A small-molecule ligand and the protein it binds are described below.
Small molecule (SMILES): N#Cc1cccc(-c2csc(Nc3cc(F)ccc3O)n2)c1

Binding-site contacts:
Ligand atom F6 contacts residue ALA87 of chain 1.A at 3.4 Å.
Ligand atom C4 contacts residue MET129 of chain 1.A at 3.8 Å (hydrophobic).
Ligand atom O1 contacts residue ASP194 of chain 1.A at 3.1 Å (salt-bridge).
Ligand atom C10 contacts residue CYS193 of chain 1.A at 3.7 Å (hydrophobic).
Ligand atom C3 contacts residue GLU100 of chain 1.A at 3.3 Å.
Ligand atom S14 contacts residue ARG68 of chain 1.A at 3.7 Å.
Ligand atom S14 contacts residue ASP194 of chain 1.A at 3.2 Å (salt-bridge).
Ligand atom N22 contacts residue LEU131 of chain 1.A at 3.6 Å.
Ligand atom F6 contacts residue ILE127 of chain 1.A at 3.8 Å.
Ligand atom F6 contacts residue LYS89 of chain 1.A at 3.5 Å.
Ligand atom C2 contacts residue LYS89 of chain 1.A at 3.6 Å.
Ligand atom F6 contacts residue VAL88 of chain 1.A at 3.4 Å.
Ligand atom C15 contacts residue LEU182 of chain 1.A at 3.6 Å (hydrophobic).
Ligand atom C7 contacts residue MET129 of chain 1.A at 3.4 Å (hydrophobic).
Ligand atom C13 contacts residue ASP179 of chain 1.A at 3.2 Å.
Ligand atom O1 contacts residue GLU100 of chain 1.A at 2.6 Å (salt-bridge).
Ligand atom F6 contacts residue MET129 of chain 1.A at 3.5 Å.
Ligand atom C16 contacts residue LEU182 of chain 1.A at 3.5 Å (hydrophobic).
Ligand atom N22 contacts residue LEU132 of chain 1.A at 3.1 Å (h-bond).
Ligand atom C13 contacts residue ARG68 of chain 1.A at 3.7 Å.
Ligand atom C5 contacts residue MET129 of chain 1.A at 3.6 Å (hydrophobic).
Ligand atom C17 contacts residue VAL66 of chain 1.A at 3.5 Å (hydrophobic).
Ligand atom C10 contacts residue VAL74 of chain 1.A at 3.7 Å (hydrophobic).
Ligand atom C17 contacts residue LEU182 of chain 1.A at 3.7 Å (hydrophobic).
Ligand atom C20 contacts residue LEU182 of chain 1.A at 3.7 Å (hydrophobic).
Ligand atom C4 contacts residue ILE127 of chain 1.A at 3.4 Å (hydrophobic).
Ligand atom C2 contacts residue GLU100 of chain 1.A at 3.3 Å.
Ligand atom C4 contacts residue LYS89 of chain 1.A at 3.6 Å.
Ligand atom C21 contacts residue LEU182 of chain 1.A at 3.8 Å (hydrophobic).
Ligand atom C3 contacts residue ILE127 of chain 1.A at 3.7 Å (hydrophobic).
Ligand atom C3 contacts residue LYS89 of chain 1.A at 3.7 Å.
Ligand atom O1 contacts residue LYS89 of chain 1.A at 3.1 Å (salt-bridge).
Ligand atom N11 contacts residue VAL74 of chain 1.A at 3.6 Å.
Ligand atom S14 contacts residue GLY69 of chain 1.A at 3.7 Å.
Ligand atom C10 contacts residue ASP194 of chain 1.A at 3.5 Å.
Ligand atom N9 contacts residue ASP194 of chain 1.A at 2.9 Å (salt-bridge).
Ligand atom C18 contacts residue VAL66 of chain 1.A at 3.5 Å (hydrophobic).
Ligand atom C19 contacts residue VAL66 of chain 1.A at 3.5 Å (hydrophobic).
Ligand atom S14 contacts residue ASN180 of chain 1.A at 3.2 Å (h-bond).
Ligand atom C5 contacts residue LYS89 of chain 1.A at 3.7 Å.

Sequence of chain 1.A:
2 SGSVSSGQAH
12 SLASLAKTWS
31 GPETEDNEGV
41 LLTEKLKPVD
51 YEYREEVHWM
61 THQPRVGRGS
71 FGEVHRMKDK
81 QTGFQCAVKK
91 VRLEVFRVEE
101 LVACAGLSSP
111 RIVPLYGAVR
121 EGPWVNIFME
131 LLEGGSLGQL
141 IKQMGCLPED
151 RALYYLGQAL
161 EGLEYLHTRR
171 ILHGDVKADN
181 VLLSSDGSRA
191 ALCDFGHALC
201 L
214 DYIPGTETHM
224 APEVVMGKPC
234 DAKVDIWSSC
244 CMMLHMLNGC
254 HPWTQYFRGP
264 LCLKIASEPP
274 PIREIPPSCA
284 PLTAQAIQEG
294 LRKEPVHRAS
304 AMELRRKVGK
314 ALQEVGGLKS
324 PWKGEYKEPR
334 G